The protein below binds the small molecule below.
Small molecule (SMILES): CO[C@H]1O[C@H](CO)[C@H](O)[C@H](O)[C@H]1O

Binding-site contacts:
Ligand atom O6 contacts residue TYR122 of chain 1.A at 3.2 Å (h-bond).
Ligand atom O4 contacts residue ASP125 of chain 1.A at 2.8 Å (salt-bridge).
Ligand atom O6 contacts residue ASP125 of chain 1.A at 2.8 Å (salt-bridge).
Ligand atom C6 contacts residue VAL80 of chain 1.A at 3.8 Å (hydrophobic).
Ligand atom C7 contacts residue TYR78 of chain 1.A at 3.7 Å (hydrophobic).
Ligand atom C5 contacts residue ASP125 of chain 1.A at 3.7 Å.
Ligand atom C3 contacts residue TYR78 of chain 1.A at 3.7 Å (hydrophobic).
Ligand atom O6 contacts residue VAL80 of chain 1.A at 4.0 Å.
Ligand atom O5 contacts residue TYR122 of chain 1.A at 3.0 Å (h-bond).
Ligand atom C6 contacts residue TYR122 of chain 1.A at 4.2 Å (hydrophobic).
Ligand atom C1 contacts residue GLY121 of chain 1.A at 4.1 Å.
Ligand atom C2 contacts residue GLY121 of chain 1.A at 4.1 Å.
Ligand atom C6 contacts residue ASP125 of chain 1.A at 3.1 Å.
Ligand atom C7 contacts residue TYR122 of chain 1.A at 3.4 Å (hydrophobic).
Ligand atom C2 contacts residue GLY1 of chain 1.A at 4.1 Å.
Ligand atom C2 contacts residue PHE47 of chain 1.A at 4.3 Å (hydrophobic).
Ligand atom O6 contacts residue TRP123 of chain 1.A at 2.9 Å (h-bond).
Ligand atom O1 contacts residue TYR122 of chain 1.A at 4.0 Å.
Ligand atom O2 contacts residue PHE47 of chain 1.A at 4.3 Å.
Ligand atom O4 contacts residue GLY121 of chain 1.A at 3.4 Å.
Ligand atom O6 contacts residue GLY121 of chain 1.A at 3.9 Å.
Ligand atom O4 contacts residue GLY1 of chain 1.A at 3.2 Å (h-bond).
Ligand atom C5 contacts residue TYR122 of chain 1.A at 4.1 Å (hydrophobic).
Ligand atom O4 contacts residue TYR122 of chain 1.A at 4.3 Å.
Ligand atom O5 contacts residue TRP123 of chain 1.A at 4.4 Å.
Ligand atom O5 contacts residue GLY121 of chain 1.A at 3.6 Å.
Ligand atom C5 contacts residue TYR78 of chain 1.A at 3.7 Å (hydrophobic).
Ligand atom C1 contacts residue PHE47 of chain 1.A at 4.5 Å (hydrophobic).
Ligand atom O1 contacts residue TYR78 of chain 1.A at 3.8 Å.
Ligand atom C4 contacts residue GLY121 of chain 1.A at 4.5 Å.
Ligand atom C3 contacts residue GLY1 of chain 1.A at 3.9 Å.
Ligand atom C6 contacts residue TYR78 of chain 1.A at 3.7 Å (hydrophobic).
Ligand atom C4 contacts residue TYR78 of chain 1.A at 3.7 Å (hydrophobic).
Ligand atom C1 contacts residue TYR122 of chain 1.A at 3.7 Å (hydrophobic).
Ligand atom O5 contacts residue ASP125 of chain 1.A at 4.5 Å.
Ligand atom C6 contacts residue TRP123 of chain 1.A at 3.6 Å (hydrophobic).
Ligand atom C4 contacts residue ASP125 of chain 1.A at 3.3 Å.
Ligand atom C4 contacts residue GLY1 of chain 1.A at 4.1 Å.
Ligand atom O3 contacts residue GLY1 of chain 1.A at 2.8 Å (h-bond).

Sequence of chain 1.A:
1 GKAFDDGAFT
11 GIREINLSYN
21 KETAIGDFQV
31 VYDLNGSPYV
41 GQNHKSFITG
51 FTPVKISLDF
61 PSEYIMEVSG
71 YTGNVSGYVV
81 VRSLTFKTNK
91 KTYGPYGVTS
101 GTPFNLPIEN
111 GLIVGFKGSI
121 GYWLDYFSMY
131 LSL